Binding-site contacts:
Ligand atom C12 contacts residue MET350 of chain 1.A at 4.2 Å (hydrophobic).
Ligand atom C13 contacts residue ASN323 of chain 1.A at 3.5 Å.
Ligand atom N1 contacts residue SER224 of chain 1.A at 3.9 Å.
Ligand atom C14 contacts residue LEU111 of chain 1.A at 3.8 Å (hydrophobic).
Ligand atom C5 contacts residue GLN349 of chain 1.A at 4.0 Å.
Ligand atom C9 contacts residue PHE353 of chain 1.A at 4.3 Å (hydrophobic).
Ligand atom C9 contacts residue SER224 of chain 1.A at 3.5 Å.
Ligand atom C13 contacts residue LEU227 of chain 1.A at 4.2 Å (hydrophobic).
Ligand atom C5 contacts residue PHE353 of chain 1.A at 4.0 Å (hydrophobic).
Ligand atom C13 contacts residue SER224 of chain 1.A at 3.3 Å.
Ligand atom C5 contacts residue LEU228 of chain 1.A at 4.3 Å (hydrophobic).
Ligand atom C8 contacts residue GLN349 of chain 1.A at 4.3 Å.
Ligand atom C9 contacts residue LEU228 of chain 1.A at 4.3 Å (hydrophobic).
Ligand atom N1 contacts residue ASN323 of chain 1.A at 4.4 Å.
Ligand atom C10 contacts residue TYR22 of chain 1.A at 3.4 Å (hydrophobic).
Ligand atom N2 contacts residue TYR22 of chain 1.A at 4.1 Å.
Ligand atom C6 contacts residue TYR22 of chain 1.A at 4.1 Å (hydrophobic).
Ligand atom C14 contacts residue TYR22 of chain 1.A at 4.1 Å (hydrophobic).
Ligand atom C13 contacts residue ILE319 of chain 1.A at 3.9 Å (hydrophobic).
Ligand atom C8 contacts residue PHE353 of chain 1.A at 4.1 Å (hydrophobic).

Sequence of chain 1.A:
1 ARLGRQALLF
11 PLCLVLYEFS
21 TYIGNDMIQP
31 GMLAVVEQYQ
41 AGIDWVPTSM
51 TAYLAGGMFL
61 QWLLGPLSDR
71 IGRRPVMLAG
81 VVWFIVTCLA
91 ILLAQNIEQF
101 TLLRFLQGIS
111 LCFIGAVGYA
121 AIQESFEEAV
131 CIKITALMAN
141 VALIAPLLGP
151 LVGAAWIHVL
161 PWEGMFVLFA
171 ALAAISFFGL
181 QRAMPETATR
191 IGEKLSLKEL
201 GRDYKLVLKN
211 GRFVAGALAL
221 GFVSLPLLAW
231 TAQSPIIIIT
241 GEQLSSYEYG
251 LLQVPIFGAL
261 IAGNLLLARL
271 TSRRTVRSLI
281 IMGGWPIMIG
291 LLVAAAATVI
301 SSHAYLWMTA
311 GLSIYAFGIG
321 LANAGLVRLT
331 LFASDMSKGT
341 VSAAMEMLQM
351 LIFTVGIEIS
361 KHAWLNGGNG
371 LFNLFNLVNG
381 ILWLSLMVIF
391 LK

The small molecule below binds the protein below.
Small molecule (SMILES): C[n+]1ccc(-c2cc[n+](C)cc2)cc1